Sequence of chain 53.C:
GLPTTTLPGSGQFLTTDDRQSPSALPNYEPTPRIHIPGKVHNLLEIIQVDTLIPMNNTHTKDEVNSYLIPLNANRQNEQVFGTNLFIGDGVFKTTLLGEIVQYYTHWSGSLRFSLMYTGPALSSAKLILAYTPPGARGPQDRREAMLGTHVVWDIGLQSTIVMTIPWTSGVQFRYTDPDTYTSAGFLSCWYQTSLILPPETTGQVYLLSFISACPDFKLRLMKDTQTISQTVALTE

Binding-site contacts:
Ligand atom C5B contacts residue TYR197 of chain 53.A at 3.7 Å (hydrophobic).
Ligand atom C5 contacts residue PHE186 of chain 53.A at 3.7 Å (hydrophobic).
Ligand atom N2 contacts residue PHE186 of chain 53.A at 3.9 Å.
Ligand atom C6B contacts residue TYR197 of chain 53.A at 3.5 Å (hydrophobic).
Ligand atom C31 contacts residue PRO174 of chain 53.A at 3.4 Å (hydrophobic).
Ligand atom C3 contacts residue PRO174 of chain 53.A at 3.8 Å (hydrophobic).
Ligand atom C2C contacts residue TYR152 of chain 53.A at 4.0 Å (hydrophobic).
Ligand atom C4C contacts residue VAL188 of chain 53.A at 3.9 Å (hydrophobic).
Ligand atom C2B contacts residue MET221 of chain 53.A at 3.6 Å (hydrophobic).
Ligand atom C6C contacts residue VAL191 of chain 53.A at 3.5 Å (hydrophobic).
Ligand atom O1 contacts residue ALA24 of chain 53.C at 3.6 Å.
Ligand atom C31 contacts residue VAL176 of chain 53.A at 3.3 Å (hydrophobic).
Ligand atom O1 contacts residue PHE186 of chain 53.A at 3.7 Å.
Ligand atom N2 contacts residue ALA24 of chain 53.C at 3.3 Å.
Ligand atom C3C contacts residue VAL188 of chain 53.A at 3.2 Å (hydrophobic).
Ligand atom C1B contacts residue MET221 of chain 53.A at 3.7 Å (hydrophobic).
Ligand atom CM2 contacts residue LEU116 of chain 53.A at 3.6 Å (hydrophobic).
Ligand atom O1 contacts residue TYR152 of chain 53.A at 4.0 Å.
Ligand atom C4 contacts residue PHE186 of chain 53.A at 3.5 Å (hydrophobic).
Ligand atom C5A contacts residue CYS199 of chain 53.A at 3.9 Å (hydrophobic).
Ligand atom C7C contacts residue TYR128 of chain 53.A at 3.7 Å (hydrophobic).
Ligand atom C5 contacts residue TYR152 of chain 53.A at 3.8 Å (hydrophobic).
Ligand atom C5C contacts residue ILE104 of chain 53.A at 4.0 Å (hydrophobic).
Ligand atom C31 contacts residue SER175 of chain 53.A at 3.6 Å.
Ligand atom C5B contacts residue LEU106 of chain 53.A at 4.0 Å (hydrophobic).
Ligand atom C31 contacts residue ALA150 of chain 53.A at 3.8 Å (hydrophobic).
Ligand atom O1B contacts residue MET221 of chain 53.A at 3.7 Å.
Ligand atom C4 contacts residue MET224 of chain 53.A at 4.0 Å (hydrophobic).
Ligand atom C4A contacts residue ASN219 of chain 53.A at 3.9 Å.
Ligand atom C2C contacts residue VAL188 of chain 53.A at 3.4 Å (hydrophobic).
Ligand atom C3 contacts residue PHE186 of chain 53.A at 3.8 Å (hydrophobic).
Ligand atom O1 contacts residue VAL188 of chain 53.A at 3.8 Å.
Ligand atom C1C contacts residue MET224 of chain 53.A at 3.4 Å (hydrophobic).
Ligand atom N2 contacts residue PRO174 of chain 53.A at 3.9 Å.
Ligand atom C4 contacts residue TYR152 of chain 53.A at 3.9 Å (hydrophobic).
Ligand atom C5 contacts residue MET224 of chain 53.A at 4.0 Å (hydrophobic).
Ligand atom C4A contacts residue ASN198 of chain 53.A at 4.0 Å.
Ligand atom N3A contacts residue ASN219 of chain 53.A at 3.8 Å.
Ligand atom C4A contacts residue ILE215 of chain 53.A at 3.9 Å (hydrophobic).
Ligand atom C5C contacts residue TYR128 of chain 53.A at 3.6 Å (hydrophobic).

A protein and the small-molecule ligand that binds it are described below.
Small molecule (SMILES): CC[C@H]1COC(c2ccc(OCCCCCCCc3cc(C)no3)cc2)=N1

Sequence of chain 53.A:
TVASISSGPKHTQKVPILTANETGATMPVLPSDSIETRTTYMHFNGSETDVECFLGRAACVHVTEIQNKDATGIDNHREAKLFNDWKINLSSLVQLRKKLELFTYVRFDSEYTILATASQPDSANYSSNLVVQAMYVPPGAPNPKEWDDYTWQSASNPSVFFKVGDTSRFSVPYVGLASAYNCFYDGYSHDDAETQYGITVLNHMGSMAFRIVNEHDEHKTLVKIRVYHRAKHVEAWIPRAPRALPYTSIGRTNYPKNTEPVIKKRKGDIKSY